Binding-site contacts:
Ligand atom C4' contacts residue LEU163 of chain 1.F at 3.5 Å (hydrophobic).
Ligand atom O4' contacts residue GLU161 of chain 1.F at 3.2 Å (salt-bridge).
Ligand atom O6' contacts residue CYS276 of chain 1.F at 2.3 Å (h-bond).
Ligand atom O3C contacts residue PHE338 of chain 1.F at 2.8 Å (h-bond).
Ligand atom O2A contacts residue LYS339 of chain 1.F at 3.5 Å.
Ligand atom C5C contacts residue GLY273 of chain 1.F at 3.7 Å.
Ligand atom N3 contacts residue LYS267 of chain 1.F at 3.0 Å (salt-bridge).
Ligand atom N1 contacts residue ILE231 of chain 1.F at 3.6 Å.
Ligand atom O2B contacts residue PHE338 of chain 1.F at 3.6 Å.
Ligand atom O4C contacts residue ILE231 of chain 1.F at 3.5 Å.
Ligand atom O4' contacts residue LEU163 of chain 1.F at 3.1 Å (h-bond).
Ligand atom C3' contacts residue PHE162 of chain 1.F at 3.6 Å (hydrophobic).
Ligand atom O4 contacts residue LEU266 of chain 1.F at 3.3 Å (h-bond).
Ligand atom O1B contacts residue GLU165 of chain 1.F at 3.1 Å (salt-bridge).
Ligand atom O3A contacts residue LYS339 of chain 1.F at 3.4 Å.
Ligand atom O2C contacts residue PHE338 of chain 1.F at 3.4 Å (h-bond).
Ligand atom O2 contacts residue SER269 of chain 1.F at 2.9 Å (h-bond).
Ligand atom O4 contacts residue LYS267 of chain 1.F at 3.2 Å (salt-bridge).
Ligand atom O4' contacts residue LYS220 of chain 1.F at 3.3 Å (salt-bridge).
Ligand atom O3' contacts residue ARG260 of chain 1.E at 3.5 Å (salt-bridge).
Ligand atom O3' contacts residue PHE162 of chain 1.F at 3.0 Å (h-bond).
Ligand atom O4 contacts residue PHE265 of chain 1.F at 3.0 Å.
Ligand atom C5' contacts residue LEU163 of chain 1.F at 3.5 Å (hydrophobic).
Ligand atom C6' contacts residue CYS276 of chain 1.F at 2.9 Å (hydrophobic).
Ligand atom O3B contacts residue ALA164 of chain 1.F at 3.3 Å.
Ligand atom O2' contacts residue ARG260 of chain 1.E at 2.5 Å (salt-bridge).
Ligand atom C3C contacts residue PHE338 of chain 1.F at 3.4 Å (hydrophobic).
Ligand atom O1A contacts residue PHE265 of chain 1.F at 3.5 Å.
Ligand atom O1B contacts residue PHE338 of chain 1.F at 3.5 Å.
Ligand atom C6 contacts residue ILE231 of chain 1.F at 3.5 Å (hydrophobic).
Ligand atom O4' contacts residue THR131 of chain 1.F at 3.3 Å (h-bond).
Ligand atom C3' contacts residue LEU163 of chain 1.F at 3.3 Å (hydrophobic).
Ligand atom O3C contacts residue GLY273 of chain 1.F at 2.7 Å (h-bond).
Ligand atom O1A contacts residue PHE277 of chain 1.F at 3.6 Å.
Ligand atom C4C contacts residue GLY273 of chain 1.F at 3.6 Å.
Ligand atom O2 contacts residue ILE231 of chain 1.F at 3.5 Å.
Ligand atom O2C contacts residue ARG442 of chain 1.F at 2.6 Å (salt-bridge).
Ligand atom C6' contacts residue THR131 of chain 1.F at 3.0 Å.
Ligand atom O4C contacts residue PHE272 of chain 1.F at 3.6 Å.
Ligand atom O6' contacts residue THR131 of chain 1.F at 2.8 Å.

Sequence of chain 1.F:
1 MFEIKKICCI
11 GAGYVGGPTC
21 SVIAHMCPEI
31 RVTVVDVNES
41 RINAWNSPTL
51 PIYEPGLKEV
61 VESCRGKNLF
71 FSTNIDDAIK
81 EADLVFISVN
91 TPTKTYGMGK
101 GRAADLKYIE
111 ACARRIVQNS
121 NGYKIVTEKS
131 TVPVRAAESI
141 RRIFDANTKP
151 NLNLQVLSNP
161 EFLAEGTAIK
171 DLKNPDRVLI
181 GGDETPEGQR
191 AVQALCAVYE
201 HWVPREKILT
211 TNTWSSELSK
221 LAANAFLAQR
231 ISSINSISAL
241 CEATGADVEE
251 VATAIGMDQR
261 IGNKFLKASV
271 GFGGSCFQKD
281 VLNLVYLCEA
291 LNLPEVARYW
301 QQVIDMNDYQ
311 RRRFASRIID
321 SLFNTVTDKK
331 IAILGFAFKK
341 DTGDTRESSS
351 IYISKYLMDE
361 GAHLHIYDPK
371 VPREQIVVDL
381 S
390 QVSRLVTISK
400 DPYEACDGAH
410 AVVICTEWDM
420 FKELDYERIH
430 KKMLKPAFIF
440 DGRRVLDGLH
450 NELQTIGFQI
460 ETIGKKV

The protein below binds the small molecule below.
Small molecule (SMILES): O=c1ccn([C@@H]2O[C@H](CO[P](=O)(O)O[P](=O)(O)O[C@H]3O[C@H](CO)[C@@H](O)[C@H](O)[C@H]3O)[C@@H](O)[C@H]2O)c(=O)[nH]1

Sequence of chain 1.E:
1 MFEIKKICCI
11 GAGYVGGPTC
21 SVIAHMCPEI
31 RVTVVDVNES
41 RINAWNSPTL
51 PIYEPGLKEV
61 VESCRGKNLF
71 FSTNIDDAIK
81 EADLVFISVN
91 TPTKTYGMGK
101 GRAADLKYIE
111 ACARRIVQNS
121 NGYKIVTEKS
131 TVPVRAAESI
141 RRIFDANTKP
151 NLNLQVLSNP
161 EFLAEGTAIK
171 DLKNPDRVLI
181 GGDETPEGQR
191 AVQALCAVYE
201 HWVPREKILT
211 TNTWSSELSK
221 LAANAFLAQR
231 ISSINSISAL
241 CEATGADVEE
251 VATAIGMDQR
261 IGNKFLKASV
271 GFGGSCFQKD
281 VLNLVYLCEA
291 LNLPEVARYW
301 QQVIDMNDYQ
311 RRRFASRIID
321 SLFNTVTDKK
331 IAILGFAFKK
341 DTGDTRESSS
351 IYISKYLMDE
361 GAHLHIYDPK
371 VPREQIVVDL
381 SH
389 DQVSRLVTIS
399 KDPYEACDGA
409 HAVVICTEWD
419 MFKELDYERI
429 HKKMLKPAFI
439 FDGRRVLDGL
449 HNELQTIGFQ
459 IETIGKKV